Binding-site contacts:
Ligand atom O5 contacts residue ASN57 of chain 1.A at 2.3 Å (h-bond).
Ligand atom N2 contacts residue ASN57 of chain 1.A at 3.2 Å (h-bond).
Ligand atom C8 contacts residue ARG56 of chain 1.A at 3.7 Å.
Ligand atom C3 contacts residue ASN57 of chain 1.A at 3.8 Å.
Ligand atom O7 contacts residue ARG56 of chain 1.A at 4.1 Å.
Ligand atom C1 contacts residue PHE88 of chain 1.A at 4.4 Å (hydrophobic).
Ligand atom C1 contacts residue ASN57 of chain 1.A at 1.4 Å.
Ligand atom C8 contacts residue ASN57 of chain 1.A at 4.2 Å.
Ligand atom O7 contacts residue ASN57 of chain 1.A at 3.6 Å (h-bond).
Ligand atom O6 contacts residue PHE88 of chain 1.A at 4.2 Å.
Ligand atom C7 contacts residue ASN57 of chain 1.A at 3.6 Å.
Ligand atom C5 contacts residue ASN57 of chain 1.A at 3.5 Å.
Ligand atom C7 contacts residue ARG56 of chain 1.A at 4.2 Å.
Ligand atom C2 contacts residue ASN57 of chain 1.A at 2.7 Å.
Ligand atom C4 contacts residue ASN57 of chain 1.A at 4.3 Å.
Ligand atom O5 contacts residue PHE88 of chain 1.A at 4.3 Å.

This small molecule binds to this protein.
Small molecule (SMILES): CC(=O)N[C@@H]1[C@@H](O)[C@H](O)[C@@H](CO)O[C@H]1O

Sequence of chain 1.A:
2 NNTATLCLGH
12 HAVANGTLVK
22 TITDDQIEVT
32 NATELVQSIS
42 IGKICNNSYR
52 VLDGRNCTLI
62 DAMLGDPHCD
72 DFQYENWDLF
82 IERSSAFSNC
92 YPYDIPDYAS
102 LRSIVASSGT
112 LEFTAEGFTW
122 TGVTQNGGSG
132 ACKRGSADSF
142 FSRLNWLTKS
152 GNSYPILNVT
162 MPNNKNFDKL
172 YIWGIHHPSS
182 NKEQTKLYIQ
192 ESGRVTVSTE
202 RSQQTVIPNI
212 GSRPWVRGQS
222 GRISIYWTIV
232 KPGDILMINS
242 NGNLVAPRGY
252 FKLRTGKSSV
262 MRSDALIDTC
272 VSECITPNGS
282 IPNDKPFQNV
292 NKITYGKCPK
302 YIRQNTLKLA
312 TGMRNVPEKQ